Binding-site contacts:
Ligand atom C9 contacts residue SER176 of chain 1.B at 3.5 Å.
Ligand atom C6 contacts residue TYR222 of chain 1.B at 3.8 Å (hydrophobic).
Ligand atom C7 contacts residue VAL175 of chain 1.B at 3.6 Å (hydrophobic).
Ligand atom C2 contacts residue TYR208 of chain 1.B at 3.3 Å (hydrophobic).
Ligand atom C9 contacts residue ASP177 of chain 1.B at 3.5 Å.
Ligand atom C3 contacts residue VAL175 of chain 1.B at 3.8 Å (hydrophobic).
Ligand atom O3 contacts residue ASP177 of chain 1.B at 3.9 Å.
Ligand atom C3 contacts residue PRO220 of chain 1.B at 3.9 Å (hydrophobic).
Ligand atom C1 contacts residue TYR208 of chain 1.B at 3.5 Å (hydrophobic).
Ligand atom C2 contacts residue VAL175 of chain 1.B at 3.8 Å (hydrophobic).
Ligand atom C2 contacts residue PRO220 of chain 1.B at 3.7 Å (hydrophobic).
Ligand atom N contacts residue PRO220 of chain 1.B at 2.9 Å (h-bond).
Ligand atom O1 contacts residue PRO220 of chain 1.B at 4.0 Å.
Ligand atom O1 contacts residue ASN329 of chain 1.C at 2.8 Å (h-bond).
Ligand atom C1 contacts residue PRO220 of chain 1.B at 3.6 Å (hydrophobic).
Ligand atom S contacts residue PRO220 of chain 1.B at 4.1 Å.
Ligand atom O2 contacts residue VAL175 of chain 1.B at 3.9 Å.
Ligand atom C9 contacts residue TYR222 of chain 1.B at 3.6 Å (hydrophobic).
Ligand atom C6 contacts residue VAL175 of chain 1.B at 3.8 Å (hydrophobic).
Ligand atom O2 contacts residue SER176 of chain 1.B at 3.5 Å (h-bond).
Ligand atom C contacts residue ASN329 of chain 1.C at 3.2 Å.
Ligand atom C8 contacts residue VAL175 of chain 1.B at 3.6 Å (hydrophobic).
Ligand atom S contacts residue TYR208 of chain 1.B at 3.8 Å.
Ligand atom S contacts residue ASN329 of chain 1.C at 3.6 Å (h-bond).
Ligand atom C5 contacts residue VAL175 of chain 1.B at 4.0 Å (hydrophobic).
Ligand atom O2 contacts residue STV1 of chain 1.S at 3.9 Å.
Ligand atom C contacts residue TYR208 of chain 1.B at 3.0 Å (hydrophobic).
Ligand atom O3 contacts residue TYR222 of chain 1.B at 3.2 Å.
Ligand atom C9 contacts residue STV1 of chain 1.S at 3.6 Å.
Ligand atom O contacts residue STV1 of chain 1.S at 3.8 Å.
Ligand atom O3 contacts residue STV1 of chain 1.S at 3.9 Å.
Ligand atom O1 contacts residue STV1 of chain 1.S at 3.7 Å.
Ligand atom C4 contacts residue VAL175 of chain 1.B at 4.0 Å (hydrophobic).
Ligand atom O contacts residue TYR208 of chain 1.B at 3.8 Å.
Ligand atom C8 contacts residue LYS174 of chain 1.B at 3.8 Å.
Ligand atom C1 contacts residue ASN329 of chain 1.C at 3.2 Å.
Ligand atom N contacts residue TYR208 of chain 1.B at 3.5 Å.
Ligand atom C5 contacts residue TYR222 of chain 1.B at 4.0 Å (hydrophobic).
Ligand atom O1 contacts residue THR219 of chain 1.B at 3.9 Å.
Ligand atom C4 contacts residue PRO220 of chain 1.B at 3.4 Å (hydrophobic).

Sequence of chain 1.B:
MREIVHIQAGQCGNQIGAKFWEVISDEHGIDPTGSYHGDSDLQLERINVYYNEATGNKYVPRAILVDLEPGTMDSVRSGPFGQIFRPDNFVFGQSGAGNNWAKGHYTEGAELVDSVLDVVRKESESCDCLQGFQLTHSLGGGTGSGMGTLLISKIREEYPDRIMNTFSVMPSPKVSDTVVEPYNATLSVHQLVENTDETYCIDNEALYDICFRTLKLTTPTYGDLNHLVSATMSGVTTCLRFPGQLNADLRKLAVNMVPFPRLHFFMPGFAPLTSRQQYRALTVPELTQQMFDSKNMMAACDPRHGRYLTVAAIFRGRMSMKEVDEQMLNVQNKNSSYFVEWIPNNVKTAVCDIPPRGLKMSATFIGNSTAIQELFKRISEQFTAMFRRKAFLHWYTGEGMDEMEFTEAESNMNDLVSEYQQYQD

A small-molecule ligand and the protein it binds are described below.
Small molecule (SMILES): CCS(=O)(=O)NCc1ccc2c(c1)OCO2

Sequence of chain 1.C:
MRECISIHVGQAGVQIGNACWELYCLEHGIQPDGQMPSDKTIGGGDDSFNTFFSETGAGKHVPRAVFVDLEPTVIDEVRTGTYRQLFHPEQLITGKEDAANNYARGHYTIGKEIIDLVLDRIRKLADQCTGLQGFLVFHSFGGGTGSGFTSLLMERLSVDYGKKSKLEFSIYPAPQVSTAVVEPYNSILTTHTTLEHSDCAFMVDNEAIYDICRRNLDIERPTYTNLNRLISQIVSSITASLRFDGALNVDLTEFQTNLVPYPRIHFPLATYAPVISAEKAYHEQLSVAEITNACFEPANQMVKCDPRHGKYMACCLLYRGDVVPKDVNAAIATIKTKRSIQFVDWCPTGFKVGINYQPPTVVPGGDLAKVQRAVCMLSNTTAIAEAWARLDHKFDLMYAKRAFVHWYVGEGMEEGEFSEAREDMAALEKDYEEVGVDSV